Sequence of chain 1.B:
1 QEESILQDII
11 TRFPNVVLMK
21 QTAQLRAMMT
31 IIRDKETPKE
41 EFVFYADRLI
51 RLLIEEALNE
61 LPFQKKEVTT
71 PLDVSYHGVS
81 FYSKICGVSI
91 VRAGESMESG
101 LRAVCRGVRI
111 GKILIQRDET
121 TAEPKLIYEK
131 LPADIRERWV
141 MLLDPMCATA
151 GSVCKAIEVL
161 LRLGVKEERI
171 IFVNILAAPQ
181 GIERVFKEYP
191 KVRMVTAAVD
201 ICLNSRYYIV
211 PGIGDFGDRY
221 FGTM

Binding-site contacts:
Ligand atom C2 contacts residue TYR208 of chain 1.B at 3.8 Å (hydrophobic).
Ligand atom C4 contacts residue MET146 of chain 1.B at 4.0 Å (hydrophobic).
Ligand atom O2 contacts residue GLY214 of chain 1.B at 3.0 Å (h-bond).
Ligand atom C2 contacts residue PHE216 of chain 1.B at 4.2 Å (hydrophobic).
Ligand atom O2 contacts residue TYR208 of chain 1.B at 4.1 Å.
Ligand atom C5 contacts residue MET146 of chain 1.B at 4.4 Å (hydrophobic).
Ligand atom C2 contacts residue ASP215 of chain 1.B at 4.0 Å.
Ligand atom C4 contacts residue ILE209 of chain 1.B at 3.7 Å (hydrophobic).
Ligand atom O2 contacts residue MET146 of chain 1.B at 2.9 Å.
Ligand atom O2 contacts residue ASP215 of chain 1.B at 3.1 Å.
Ligand atom N3 contacts residue GLY214 of chain 1.B at 3.0 Å (h-bond).
Ligand atom O4 contacts residue ILE209 of chain 1.B at 2.7 Å (h-bond).
Ligand atom C2 contacts residue MET146 of chain 1.B at 2.9 Å (hydrophobic).
Ligand atom O4 contacts residue TYR208 of chain 1.B at 3.0 Å.
Ligand atom C5 contacts residue ALA148 of chain 1.B at 4.0 Å (hydrophobic).
Ligand atom C2 contacts residue GLY214 of chain 1.B at 3.4 Å.
Ligand atom F5 contacts residue ILE209 of chain 1.B at 3.4 Å.
Ligand atom C4 contacts residue GLY214 of chain 1.B at 4.1 Å.
Ligand atom C5 contacts residue ILE209 of chain 1.B at 3.9 Å (hydrophobic).
Ligand atom C6 contacts residue ALA148 of chain 1.B at 4.4 Å (hydrophobic).
Ligand atom O2 contacts residue PHE216 of chain 1.B at 3.1 Å (h-bond).
Ligand atom C6 contacts residue MET146 of chain 1.B at 4.2 Å (hydrophobic).
Ligand atom N3 contacts residue TYR208 of chain 1.B at 3.3 Å.
Ligand atom F5 contacts residue LEU203 of chain 1.B at 4.3 Å.
Ligand atom F5 contacts residue TYR208 of chain 1.B at 3.8 Å.
Ligand atom F5 contacts residue ALA148 of chain 1.B at 3.0 Å.
Ligand atom C5 contacts residue TYR207 of chain 1.B at 4.0 Å (hydrophobic).
Ligand atom C5 contacts residue TYR208 of chain 1.B at 4.2 Å (hydrophobic).
Ligand atom F5 contacts residue TYR207 of chain 1.B at 3.1 Å.
Ligand atom O4 contacts residue GLY214 of chain 1.B at 4.3 Å.
Ligand atom N1 contacts residue MET146 of chain 1.B at 3.5 Å.
Ligand atom C4 contacts residue TYR208 of chain 1.B at 3.3 Å (hydrophobic).
Ligand atom N3 contacts residue ASP215 of chain 1.B at 4.4 Å.
Ligand atom N3 contacts residue MET146 of chain 1.B at 3.1 Å.

A protein and the small-molecule ligand that binds it are described below.
Small molecule (SMILES): O=c1[nH]cc(F)c(=O)[nH]1